Sequence of chain 3.B:
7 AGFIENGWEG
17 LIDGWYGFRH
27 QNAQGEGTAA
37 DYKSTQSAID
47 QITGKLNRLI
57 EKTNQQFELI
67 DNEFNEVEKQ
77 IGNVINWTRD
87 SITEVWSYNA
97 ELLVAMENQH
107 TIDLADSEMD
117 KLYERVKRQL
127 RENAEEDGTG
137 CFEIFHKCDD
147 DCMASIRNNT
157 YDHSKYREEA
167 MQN

Binding-site contacts:
Ligand atom C2 contacts residue ASN82 of chain 3.B at 2.5 Å.
Ligand atom C5 contacts residue ASN82 of chain 3.B at 3.7 Å.
Ligand atom C4 contacts residue ASN82 of chain 3.B at 4.2 Å.
Ligand atom C8 contacts residue ASN79 of chain 3.B at 3.4 Å.
Ligand atom O7 contacts residue ASN79 of chain 3.B at 3.8 Å.
Ligand atom O7 contacts residue ASN82 of chain 3.B at 4.5 Å.
Ligand atom N2 contacts residue GLY78 of chain 3.B at 4.3 Å.
Ligand atom N2 contacts residue ASN82 of chain 3.B at 2.9 Å (h-bond).
Ligand atom C3 contacts residue ASN82 of chain 3.B at 3.8 Å.
Ligand atom O7 contacts residue GLU72 of chain 3.B at 4.3 Å.
Ligand atom O3 contacts residue GLU72 of chain 3.B at 3.3 Å (salt-bridge).
Ligand atom C8 contacts residue GLU72 of chain 3.B at 4.4 Å.
Ligand atom C7 contacts residue ASN82 of chain 3.B at 3.9 Å.
Ligand atom O5 contacts residue ASN82 of chain 3.B at 2.4 Å (h-bond).
Ligand atom C7 contacts residue ASN79 of chain 3.B at 3.7 Å.
Ligand atom C8 contacts residue GLY78 of chain 3.B at 3.6 Å.
Ligand atom C7 contacts residue GLU72 of chain 3.B at 4.4 Å.
Ligand atom C1 contacts residue ASN82 of chain 3.B at 1.4 Å.
Ligand atom C8 contacts residue LYS75 of chain 3.B at 3.8 Å.
Ligand atom C3 contacts residue GLU72 of chain 3.B at 4.3 Å.

This protein binds this small molecule.
Small molecule (SMILES): CC(=O)N[C@@H]1[C@@H](O)[C@H](O)[C@@H](CO)O[C@H]1O